This protein binds this small molecule.
Small molecule (SMILES): OC[C@H]1O[C@@H](O)[C@H](O)[C@@H](O)[C@@H]1O

Sequence of chain 1.A:
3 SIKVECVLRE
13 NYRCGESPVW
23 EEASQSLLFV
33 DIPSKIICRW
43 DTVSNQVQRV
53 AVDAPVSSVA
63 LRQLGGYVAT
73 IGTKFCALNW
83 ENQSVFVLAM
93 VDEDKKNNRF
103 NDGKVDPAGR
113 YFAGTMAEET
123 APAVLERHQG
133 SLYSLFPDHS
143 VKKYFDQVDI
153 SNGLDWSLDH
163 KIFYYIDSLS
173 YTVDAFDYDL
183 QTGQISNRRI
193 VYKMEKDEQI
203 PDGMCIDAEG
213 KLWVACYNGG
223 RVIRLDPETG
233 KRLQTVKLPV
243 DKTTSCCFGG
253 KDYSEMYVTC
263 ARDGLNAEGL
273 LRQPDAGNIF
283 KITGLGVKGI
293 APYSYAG

Binding-site contacts:
Ligand atom O4 contacts residue ARG41 of chain 1.A at 2.7 Å (salt-bridge).
Ligand atom O5 contacts residue GLY67 of chain 1.A at 3.8 Å.
Ligand atom O6 contacts residue TRP82 of chain 1.A at 3.2 Å (h-bond).
Ligand atom O3 contacts residue ARG41 of chain 1.A at 3.6 Å.
Ligand atom C3 contacts residue ARG41 of chain 1.A at 3.8 Å.
Ligand atom C4 contacts residue TYR69 of chain 1.A at 4.2 Å (hydrophobic).
Ligand atom O4 contacts residue TYR69 of chain 1.A at 3.9 Å.
Ligand atom C6 contacts residue GLY68 of chain 1.A at 3.8 Å.
Ligand atom O3 contacts residue TYR69 of chain 1.A at 4.0 Å.
Ligand atom C5 contacts residue TYR69 of chain 1.A at 4.1 Å (hydrophobic).
Ligand atom C5 contacts residue GLY68 of chain 1.A at 3.5 Å.
Ligand atom O3 contacts residue GLU23 of chain 1.A at 4.5 Å.
Ligand atom C6 contacts residue TRP82 of chain 1.A at 3.6 Å (hydrophobic).
Ligand atom C6 contacts residue GLU83 of chain 1.A at 2.9 Å.
Ligand atom O5 contacts residue GLY68 of chain 1.A at 2.8 Å (h-bond).
Ligand atom C3 contacts residue GLU23 of chain 1.A at 4.1 Å.
Ligand atom C4 contacts residue ARG41 of chain 1.A at 3.8 Å.
Ligand atom O6 contacts residue ASN81 of chain 1.A at 3.9 Å.
Ligand atom O6 contacts residue LEU80 of chain 1.A at 4.4 Å.
Ligand atom C1 contacts residue GLY67 of chain 1.A at 4.3 Å.
Ligand atom C1 contacts residue GLY68 of chain 1.A at 3.3 Å.
Ligand atom O1 contacts residue GLY67 of chain 1.A at 3.6 Å.
Ligand atom C3 contacts residue TYR69 of chain 1.A at 3.6 Å (hydrophobic).
Ligand atom O6 contacts residue GLY68 of chain 1.A at 3.1 Å.
Ligand atom C2 contacts residue GLU23 of chain 1.A at 4.3 Å.
Ligand atom O4 contacts residue TRP82 of chain 1.A at 3.6 Å.
Ligand atom O6 contacts residue GLY67 of chain 1.A at 4.2 Å.
Ligand atom O2 contacts residue GLU23 of chain 1.A at 3.6 Å (salt-bridge).
Ligand atom O1 contacts residue GLY68 of chain 1.A at 3.4 Å (h-bond).
Ligand atom C4 contacts residue GLU83 of chain 1.A at 3.6 Å.
Ligand atom C5 contacts residue TRP82 of chain 1.A at 4.4 Å (hydrophobic).
Ligand atom O6 contacts residue GLU83 of chain 1.A at 3.0 Å (salt-bridge).
Ligand atom C5 contacts residue GLU83 of chain 1.A at 4.0 Å.
Ligand atom O4 contacts residue GLU83 of chain 1.A at 3.2 Å (salt-bridge).